Binding-site contacts:
Ligand atom O5 contacts residue ASN67 of chain 9.A at 2.4 Å (h-bond).
Ligand atom C2 contacts residue ASN67 of chain 9.A at 2.5 Å.
Ligand atom C3 contacts residue ASN67 of chain 9.A at 3.8 Å.
Ligand atom N2 contacts residue ASN67 of chain 9.A at 2.9 Å (h-bond).
Ligand atom C8 contacts residue PHE90 of chain 9.A at 3.9 Å (hydrophobic).
Ligand atom C8 contacts residue MET118 of chain 9.A at 4.3 Å (hydrophobic).
Ligand atom C7 contacts residue ASN67 of chain 9.A at 3.7 Å.
Ligand atom C5 contacts residue ASN67 of chain 9.A at 3.7 Å.
Ligand atom O7 contacts residue ASN67 of chain 9.A at 4.1 Å.
Ligand atom C4 contacts residue ASN67 of chain 9.A at 4.2 Å.
Ligand atom C8 contacts residue ASN67 of chain 9.A at 4.2 Å.
Ligand atom C1 contacts residue ASN67 of chain 9.A at 1.4 Å.

This protein binds this small molecule.
Small molecule (SMILES): CC(=O)N[C@@H]1[C@@H](O)[C@H](O)[C@@H](CO)O[C@H]1O

Sequence of chain 9.A:
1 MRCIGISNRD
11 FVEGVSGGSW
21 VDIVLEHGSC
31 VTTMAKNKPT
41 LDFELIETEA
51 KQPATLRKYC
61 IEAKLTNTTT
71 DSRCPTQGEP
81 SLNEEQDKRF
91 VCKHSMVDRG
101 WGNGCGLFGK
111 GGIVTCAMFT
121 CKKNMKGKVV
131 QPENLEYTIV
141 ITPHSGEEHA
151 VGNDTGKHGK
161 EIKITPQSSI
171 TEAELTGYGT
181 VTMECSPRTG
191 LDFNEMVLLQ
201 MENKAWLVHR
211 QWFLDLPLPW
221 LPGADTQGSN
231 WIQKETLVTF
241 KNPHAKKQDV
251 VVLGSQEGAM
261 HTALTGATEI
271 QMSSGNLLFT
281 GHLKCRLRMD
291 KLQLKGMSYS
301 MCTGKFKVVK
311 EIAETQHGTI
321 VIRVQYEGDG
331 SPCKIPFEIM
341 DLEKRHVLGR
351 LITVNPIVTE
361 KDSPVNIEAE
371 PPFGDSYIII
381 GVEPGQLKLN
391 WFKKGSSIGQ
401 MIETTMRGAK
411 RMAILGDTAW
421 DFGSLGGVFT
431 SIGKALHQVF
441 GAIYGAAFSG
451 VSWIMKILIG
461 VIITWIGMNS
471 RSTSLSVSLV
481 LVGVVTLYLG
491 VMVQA